Binding-site contacts:
Ligand atom OP2 contacts residue ARG412 of chain 9.A at 1.4 Å (salt-bridge).
Ligand atom P contacts residue ARG412 of chain 9.A at 2.7 Å.
Ligand atom C4' contacts residue ASN414 of chain 9.A at 3.0 Å.
Ligand atom C4' contacts residue VAL47 of chain 9.A at 4.1 Å (hydrophobic).
Ligand atom O3' contacts residue VAL47 of chain 9.A at 3.1 Å.
Ligand atom O4' contacts residue ASN414 of chain 9.A at 2.9 Å (h-bond).
Ligand atom P contacts residue LYS21 of chain 8.C at 3.4 Å.
Ligand atom C2' contacts residue VAL47 of chain 9.A at 4.3 Å (hydrophobic).
Ligand atom C3' contacts residue VAL47 of chain 9.A at 4.0 Å (hydrophobic).
Ligand atom OP2 contacts residue ARG18 of chain 8.C at 3.7 Å.
Ligand atom O3' contacts residue ARG412 of chain 9.A at 4.3 Å.
Ligand atom C3' contacts residue ASN414 of chain 9.A at 4.5 Å.
Ligand atom OP1 contacts residue ARG18 of chain 8.C at 4.0 Å.
Ligand atom C5' contacts residue ASN414 of chain 9.A at 3.3 Å.
Ligand atom O5' contacts residue ARG412 of chain 9.A at 3.1 Å (salt-bridge).
Ligand atom OP1 contacts residue ARG412 of chain 9.A at 3.8 Å.
Ligand atom OP1 contacts residue LYS21 of chain 8.C at 3.9 Å.
Ligand atom C1' contacts residue ASN414 of chain 9.A at 4.1 Å.
Ligand atom C5' contacts residue ARG412 of chain 9.A at 3.0 Å.
Ligand atom OP2 contacts residue LYS21 of chain 8.C at 2.7 Å (salt-bridge).
Ligand atom C4' contacts residue ARG412 of chain 9.A at 4.4 Å.

Sequence of chain 8.C:
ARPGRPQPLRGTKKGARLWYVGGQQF

Sequence of chain 9.A:
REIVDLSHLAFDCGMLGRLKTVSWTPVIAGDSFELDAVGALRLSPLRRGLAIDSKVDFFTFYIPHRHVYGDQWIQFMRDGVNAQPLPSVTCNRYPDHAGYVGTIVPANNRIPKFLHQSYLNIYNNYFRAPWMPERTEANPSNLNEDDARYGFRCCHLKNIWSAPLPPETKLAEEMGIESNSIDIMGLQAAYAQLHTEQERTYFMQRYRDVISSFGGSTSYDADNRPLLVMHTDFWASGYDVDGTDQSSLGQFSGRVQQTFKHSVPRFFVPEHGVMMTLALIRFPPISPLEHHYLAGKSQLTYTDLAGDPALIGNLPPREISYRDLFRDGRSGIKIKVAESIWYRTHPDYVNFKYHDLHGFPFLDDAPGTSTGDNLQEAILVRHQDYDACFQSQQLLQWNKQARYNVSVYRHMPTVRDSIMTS

This protein binds this small molecule.
Small molecule (SMILES): Nc1ccn([C@H]2C[C@H](O)[C@@H](COP(=O)(O)O)O2)c(=O)n1